Sequence of chain 1.D:
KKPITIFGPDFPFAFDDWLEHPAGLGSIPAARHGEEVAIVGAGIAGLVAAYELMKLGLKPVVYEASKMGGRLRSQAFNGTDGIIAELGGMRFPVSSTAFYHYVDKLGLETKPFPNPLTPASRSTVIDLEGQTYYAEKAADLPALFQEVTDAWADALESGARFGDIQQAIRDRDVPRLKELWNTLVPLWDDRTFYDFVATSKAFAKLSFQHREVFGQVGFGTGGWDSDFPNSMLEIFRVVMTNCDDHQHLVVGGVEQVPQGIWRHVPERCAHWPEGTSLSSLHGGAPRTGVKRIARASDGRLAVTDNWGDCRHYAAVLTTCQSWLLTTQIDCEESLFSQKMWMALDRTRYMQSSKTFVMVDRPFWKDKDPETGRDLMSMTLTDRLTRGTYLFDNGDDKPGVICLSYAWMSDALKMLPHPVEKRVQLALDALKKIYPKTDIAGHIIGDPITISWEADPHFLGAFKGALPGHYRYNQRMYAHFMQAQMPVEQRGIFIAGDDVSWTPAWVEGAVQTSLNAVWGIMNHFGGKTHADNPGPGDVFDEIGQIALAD

Sequence of chain 1.A:
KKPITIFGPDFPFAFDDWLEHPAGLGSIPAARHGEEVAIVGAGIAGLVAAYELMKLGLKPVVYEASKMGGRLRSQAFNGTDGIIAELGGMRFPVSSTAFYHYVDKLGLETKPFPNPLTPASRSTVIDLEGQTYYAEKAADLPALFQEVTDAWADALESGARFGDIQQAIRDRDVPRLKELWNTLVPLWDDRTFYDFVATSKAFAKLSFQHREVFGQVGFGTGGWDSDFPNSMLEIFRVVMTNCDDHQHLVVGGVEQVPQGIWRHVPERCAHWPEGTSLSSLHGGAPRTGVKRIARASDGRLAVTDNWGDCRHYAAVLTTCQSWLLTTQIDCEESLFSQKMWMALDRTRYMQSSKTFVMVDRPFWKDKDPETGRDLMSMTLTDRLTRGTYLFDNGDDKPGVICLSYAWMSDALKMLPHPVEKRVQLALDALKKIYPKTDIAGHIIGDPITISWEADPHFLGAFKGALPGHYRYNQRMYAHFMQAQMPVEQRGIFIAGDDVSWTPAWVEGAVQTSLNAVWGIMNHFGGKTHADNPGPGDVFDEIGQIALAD

Binding-site contacts:
Ligand atom CG contacts residue GLN369 of chain 1.D at 4.4 Å.
Ligand atom CG contacts residue GLU364 of chain 1.D at 3.5 Å.
Ligand atom CG contacts residue ARG414 of chain 1.A at 4.4 Å.
Ligand atom CD contacts residue TRP372 of chain 1.D at 3.5 Å (hydrophobic).
Ligand atom O contacts residue ALA460 of chain 1.A at 4.2 Å.
Ligand atom CZ contacts residue ASP413 of chain 1.A at 3.9 Å.
Ligand atom CB contacts residue GLU364 of chain 1.D at 3.8 Å.
Ligand atom O contacts residue ARG414 of chain 1.A at 3.6 Å.
Ligand atom C contacts residue LEU415 of chain 1.A at 4.0 Å (hydrophobic).
Ligand atom NE contacts residue ASP376 of chain 1.D at 4.2 Å.
Ligand atom C contacts residue ARG414 of chain 1.A at 4.1 Å.
Ligand atom OXT contacts residue LEU415 of chain 1.A at 3.2 Å (h-bond).
Ligand atom CG contacts residue ASP376 of chain 1.D at 4.2 Å.
Ligand atom CZ contacts residue ARG414 of chain 1.A at 3.9 Å.
Ligand atom NH1 contacts residue GLU160 of chain 1.A at 4.5 Å.
Ligand atom NH1 contacts residue GLU364 of chain 1.D at 4.4 Å.
Ligand atom NH1 contacts residue ASP413 of chain 1.A at 4.3 Å.
Ligand atom N contacts residue ASP376 of chain 1.D at 2.9 Å (salt-bridge).
Ligand atom CD contacts residue GLU364 of chain 1.D at 3.6 Å.
Ligand atom OXT contacts residue ARG414 of chain 1.A at 3.8 Å.
Ligand atom CD contacts residue GLN369 of chain 1.D at 3.0 Å.
Ligand atom NH1 contacts residue GLN369 of chain 1.D at 3.4 Å (h-bond).
Ligand atom NH1 contacts residue GLY161 of chain 1.A at 3.7 Å.
Ligand atom O contacts residue LEU415 of chain 1.A at 4.0 Å.
Ligand atom OXT contacts residue ASP376 of chain 1.D at 4.3 Å.
Ligand atom NE contacts residue ARG414 of chain 1.A at 4.3 Å.
Ligand atom NE contacts residue GLN369 of chain 1.D at 3.4 Å (h-bond).
Ligand atom CZ contacts residue GLN369 of chain 1.D at 3.6 Å.
Ligand atom NE contacts residue TRP372 of chain 1.D at 4.0 Å.
Ligand atom CA contacts residue ASP376 of chain 1.D at 4.0 Å.
Ligand atom NH2 contacts residue ASP413 of chain 1.A at 2.7 Å (salt-bridge).
Ligand atom NH1 contacts residue ARG414 of chain 1.A at 3.3 Å.
Ligand atom CB contacts residue ARG414 of chain 1.A at 3.7 Å.
Ligand atom CD contacts residue ARG414 of chain 1.A at 4.3 Å.
Ligand atom NH2 contacts residue ARG414 of chain 1.A at 3.7 Å.
Ligand atom NH2 contacts residue GLU160 of chain 1.A at 4.4 Å.
Ligand atom CG contacts residue TRP372 of chain 1.D at 3.7 Å (hydrophobic).
Ligand atom CZ contacts residue GLY161 of chain 1.A at 4.5 Å.
Ligand atom N contacts residue THR357 of chain 1.D at 3.4 Å.
Ligand atom CB contacts residue ASP376 of chain 1.D at 4.2 Å.

This protein binds this small molecule.
Small molecule (SMILES): NC(=[NH2+])NCCC[C@H](N)C(=O)O